A protein and the small-molecule ligand that binds it are described below.
Small molecule (SMILES): OC[C@H]1O[C@H](O[C@H]2O[C@H](CO)[C@@H](O)[C@H](O)[C@H]2O)[C@H](O)[C@@H](O)[C@@H]1O

Binding-site contacts:
Ligand atom O4 contacts residue LEU387 of chain 1.A at 3.3 Å.
Ligand atom O2 contacts residue TRP105 of chain 1.A at 3.9 Å.
Ligand atom C4 contacts residue GDP1 of chain 1.I at 3.1 Å.
Ligand atom O3 contacts residue ARG290 of chain 1.A at 3.8 Å.
Ligand atom C2 contacts residue HIS182 of chain 1.A at 3.5 Å.
Ligand atom O3 contacts residue GLN385 of chain 1.A at 2.6 Å (h-bond).
Ligand atom O3 contacts residue GLY384 of chain 1.A at 2.9 Å (h-bond).
Ligand atom C4 contacts residue ARG290 of chain 1.A at 3.6 Å.
Ligand atom C3 contacts residue ARG290 of chain 1.A at 3.7 Å.
Ligand atom C5 contacts residue GDP1 of chain 1.I at 3.4 Å.
Ligand atom C3 contacts residue ASN386 of chain 1.A at 3.9 Å.
Ligand atom C4 contacts residue ASN386 of chain 1.A at 3.9 Å.
Ligand atom O3 contacts residue ASN386 of chain 1.A at 3.1 Å (h-bond).
Ligand atom O2 contacts residue ARG290 of chain 1.A at 4.1 Å.
Ligand atom C6 contacts residue TRP105 of chain 1.A at 3.6 Å (hydrophobic).
Ligand atom O4 contacts residue ARG290 of chain 1.A at 2.6 Å.
Ligand atom C1 contacts residue HIS182 of chain 1.A at 3.7 Å.
Ligand atom C3 contacts residue GDP1 of chain 1.I at 1.9 Å.
Ligand atom O2 contacts residue GDP1 of chain 1.I at 2.3 Å (h-bond).
Ligand atom O5 contacts residue HIS182 of chain 1.A at 3.8 Å.
Ligand atom O3 contacts residue ASP383 of chain 1.A at 2.9 Å (salt-bridge).
Ligand atom O5 contacts residue GDP1 of chain 1.I at 3.6 Å (h-bond).
Ligand atom C2 contacts residue GDP1 of chain 1.I at 2.3 Å.
Ligand atom C3 contacts residue GLN385 of chain 1.A at 3.8 Å.
Ligand atom O4 contacts residue GDP1 of chain 1.I at 2.6 Å (h-bond).
Ligand atom O4 contacts residue GLN385 of chain 1.A at 3.6 Å.
Ligand atom O4 contacts residue ASN386 of chain 1.A at 3.0 Å (h-bond).
Ligand atom C5 contacts residue TRP105 of chain 1.A at 3.9 Å (hydrophobic).
Ligand atom C1 contacts residue GDP1 of chain 1.I at 2.7 Å.
Ligand atom O6 contacts residue ARG290 of chain 1.A at 3.2 Å (salt-bridge).
Ligand atom C6 contacts residue LEU387 of chain 1.A at 3.9 Å (hydrophobic).
Ligand atom C6 contacts residue ARG290 of chain 1.A at 4.1 Å.
Ligand atom O6 contacts residue HIS182 of chain 1.A at 3.7 Å.
Ligand atom O6 contacts residue TRP105 of chain 1.A at 4.1 Å.
Ligand atom O1 contacts residue GDP1 of chain 1.I at 2.2 Å (h-bond).
Ligand atom C3 contacts residue ASP383 of chain 1.A at 3.7 Å.
Ligand atom O2 contacts residue ASP383 of chain 1.A at 3.5 Å (salt-bridge).
Ligand atom C4 contacts residue GLN385 of chain 1.A at 3.9 Å.
Ligand atom O3 contacts residue GDP1 of chain 1.I at 2.7 Å (h-bond).
Ligand atom C5 contacts residue ARG290 of chain 1.A at 3.7 Å.

Sequence of chain 1.A:
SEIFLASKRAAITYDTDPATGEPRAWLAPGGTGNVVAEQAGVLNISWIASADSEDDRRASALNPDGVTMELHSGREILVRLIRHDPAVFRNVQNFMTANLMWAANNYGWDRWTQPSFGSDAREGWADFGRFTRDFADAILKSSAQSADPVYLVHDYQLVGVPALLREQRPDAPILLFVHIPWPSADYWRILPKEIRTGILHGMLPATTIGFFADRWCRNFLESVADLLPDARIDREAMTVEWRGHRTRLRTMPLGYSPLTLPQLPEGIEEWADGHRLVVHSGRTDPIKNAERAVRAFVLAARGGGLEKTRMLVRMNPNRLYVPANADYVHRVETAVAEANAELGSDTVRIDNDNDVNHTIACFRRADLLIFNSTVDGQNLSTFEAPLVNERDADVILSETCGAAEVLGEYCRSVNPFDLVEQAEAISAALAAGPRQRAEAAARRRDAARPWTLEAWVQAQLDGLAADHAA